Sequence of chain 1.A:
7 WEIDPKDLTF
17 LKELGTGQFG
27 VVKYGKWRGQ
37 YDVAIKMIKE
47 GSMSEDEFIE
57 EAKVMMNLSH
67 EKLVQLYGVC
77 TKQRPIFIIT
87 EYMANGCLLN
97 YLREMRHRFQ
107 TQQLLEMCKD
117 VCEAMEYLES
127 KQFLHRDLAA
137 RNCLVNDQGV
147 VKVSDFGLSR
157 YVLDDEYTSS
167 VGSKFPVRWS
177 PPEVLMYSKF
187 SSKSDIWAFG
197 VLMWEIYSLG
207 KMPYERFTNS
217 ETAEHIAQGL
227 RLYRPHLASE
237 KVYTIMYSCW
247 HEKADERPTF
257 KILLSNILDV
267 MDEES

Binding-site contacts:
Ligand atom F37 contacts residue MET61 of chain 1.A at 3.5 Å.
Ligand atom C03 contacts residue LEU20 of chain 1.A at 3.5 Å (hydrophobic).
Ligand atom O23 contacts residue VAL28 of chain 1.A at 3.4 Å.
Ligand atom C13 contacts residue GLY23 of chain 1.A at 3.6 Å.
Ligand atom C28 contacts residue LEU72 of chain 1.A at 3.6 Å (hydrophobic).
Ligand atom O26 contacts residue ILE84 of chain 1.A at 3.4 Å.
Ligand atom N29 contacts residue SER150 of chain 1.A at 3.6 Å (h-bond).
Ligand atom N01 contacts residue ALA40 of chain 1.A at 3.6 Å.
Ligand atom N11 contacts residue GLU87 of chain 1.A at 3.0 Å (salt-bridge).
Ligand atom N01 contacts residue MET89 of chain 1.A at 3.0 Å (h-bond).
Ligand atom C33 contacts residue LEU72 of chain 1.A at 3.5 Å (hydrophobic).
Ligand atom C02 contacts residue MET89 of chain 1.A at 3.1 Å (hydrophobic).
Ligand atom N11 contacts residue ALA40 of chain 1.A at 3.4 Å.
Ligand atom N11 contacts residue THR86 of chain 1.A at 3.1 Å (h-bond).
Ligand atom O23 contacts residue THR86 of chain 1.A at 3.7 Å.
Ligand atom F36 contacts residue LEU72 of chain 1.A at 3.3 Å.
Ligand atom O41 contacts residue GLY92 of chain 1.A at 3.2 Å.
Ligand atom O23 contacts residue ALA40 of chain 1.A at 3.5 Å.
Ligand atom C24 contacts residue THR86 of chain 1.A at 3.5 Å.
Ligand atom F35 contacts residue PHE54 of chain 1.A at 3.5 Å.
Ligand atom C24 contacts residue ALA40 of chain 1.A at 3.4 Å (hydrophobic).
Ligand atom C02 contacts residue LEU20 of chain 1.A at 3.6 Å (hydrophobic).
Ligand atom F37 contacts residue LEU154 of chain 1.A at 3.3 Å.
Ligand atom C31 contacts residue LEU154 of chain 1.A at 3.6 Å (hydrophobic).
Ligand atom C39 contacts residue ASN96 of chain 1.A at 3.7 Å.
Ligand atom C04 contacts residue ALA40 of chain 1.A at 3.5 Å (hydrophobic).
Ligand atom C19 contacts residue SER150 of chain 1.A at 3.2 Å.
Ligand atom C21 contacts residue THR86 of chain 1.A at 3.7 Å.
Ligand atom O41 contacts residue CYS93 of chain 1.A at 2.8 Å (h-bond).
Ligand atom C31 contacts residue MET61 of chain 1.A at 3.5 Å (hydrophobic).
Ligand atom C13 contacts residue LEU20 of chain 1.A at 3.7 Å (hydrophobic).
Ligand atom N27 contacts residue ASP151 of chain 1.A at 3.3 Å (salt-bridge).
Ligand atom N08 contacts residue VAL28 of chain 1.A at 3.7 Å.
Ligand atom N27 contacts residue SER150 of chain 1.A at 3.1 Å (h-bond).
Ligand atom N29 contacts residue ASP151 of chain 1.A at 3.1 Å (salt-bridge).
Ligand atom C19 contacts residue ASP151 of chain 1.A at 3.5 Å.
Ligand atom C32 contacts residue LEU72 of chain 1.A at 3.7 Å (hydrophobic).
Ligand atom C24 contacts residue LYS42 of chain 1.A at 3.4 Å.
Ligand atom C18 contacts residue LEU140 of chain 1.A at 3.6 Å (hydrophobic).
Ligand atom C12 contacts residue VAL28 of chain 1.A at 3.7 Å (hydrophobic).

The protein below binds the small molecule below.
Small molecule (SMILES): COc1cc(C(=O)Nc2cc(C(F)(F)F)ccn2)ccc1-c1nc([C@@H]2CC[C@H]3CCC(=O)N3C2)n2ccnc(N)c12